The protein below binds the small molecule below.
Small molecule (SMILES): Nc1ncnc2c1ncn2[C@@H]1O[C@H](CO[P](=O)(O)O[P](=O)(O)NP(=O)(O)O)[C@@H](O)[C@H]1O

Binding-site contacts:
Ligand atom N7 contacts residue LYS152 of chain 2.B at 3.3 Å.
Ligand atom C5 contacts residue LYS152 of chain 2.B at 3.7 Å.
Ligand atom N3 contacts residue LEU42 of chain 2.B at 3.6 Å.
Ligand atom PB contacts residue BAL1 of chain 2.I at 3.2 Å.
Ligand atom O3' contacts residue GLY150 of chain 2.B at 3.1 Å (h-bond).
Ligand atom O3A contacts residue PRO1 of chain 2.G at 3.5 Å.
Ligand atom N6 contacts residue LEU187 of chain 2.B at 2.5 Å (h-bond).
Ligand atom O4' contacts residue HIS39 of chain 2.B at 3.6 Å.
Ligand atom O3A contacts residue BAL1 of chain 2.I at 3.0 Å (h-bond).
Ligand atom O2B contacts residue ASP153 of chain 2.B at 3.2 Å (salt-bridge).
Ligand atom O2' contacts residue ASP153 of chain 2.B at 2.7 Å (salt-bridge).
Ligand atom O1G contacts residue SER189 of chain 2.B at 3.6 Å.
Ligand atom O1B contacts residue ARG190 of chain 2.B at 3.2 Å (salt-bridge).
Ligand atom O2G contacts residue TYR73 of chain 2.B at 3.3 Å (h-bond).
Ligand atom O1G contacts residue SER188 of chain 2.B at 2.8 Å (h-bond).
Ligand atom O2A contacts residue HIS39 of chain 2.B at 2.9 Å (h-bond).
Ligand atom O4' contacts residue LEU42 of chain 2.B at 3.5 Å.
Ligand atom N7 contacts residue LEU187 of chain 2.B at 3.6 Å (h-bond).
Ligand atom O2G contacts residue SER189 of chain 2.B at 3.4 Å.
Ligand atom O1A contacts residue PRO1 of chain 2.G at 3.0 Å.
Ligand atom O3G contacts residue SER188 of chain 2.B at 3.6 Å.
Ligand atom N1 contacts residue GLN179 of chain 2.B at 2.9 Å (h-bond).
Ligand atom PG contacts residue SER189 of chain 2.B at 3.4 Å.
Ligand atom N7 contacts residue HIS36 of chain 2.B at 3.4 Å.
Ligand atom O3G contacts residue HIS39 of chain 2.B at 3.5 Å.
Ligand atom C2' contacts residue ASP153 of chain 2.B at 3.5 Å.
Ligand atom O3' contacts residue LEU149 of chain 2.B at 3.6 Å.
Ligand atom C5' contacts residue PRO1 of chain 2.G at 3.6 Å (hydrophobic).
Ligand atom O2B contacts residue BAL1 of chain 2.I at 2.5 Å (h-bond).
Ligand atom C2 contacts residue PRO177 of chain 2.B at 3.5 Å (hydrophobic).
Ligand atom N1 contacts residue THR178 of chain 2.B at 3.5 Å.
Ligand atom O2' contacts residue GLY150 of chain 2.B at 3.5 Å (h-bond).
Ligand atom O1A contacts residue MSE32 of chain 2.B at 3.0 Å (h-bond).
Ligand atom O3G contacts residue HIS36 of chain 2.B at 2.7 Å (h-bond).
Ligand atom O3G contacts residue SER189 of chain 2.B at 2.7 Å (h-bond).
Ligand atom N1 contacts residue GLY38 of chain 2.B at 3.6 Å.
Ligand atom O1B contacts residue BAL1 of chain 2.I at 3.0 Å (h-bond).
Ligand atom O1G contacts residue LYS152 of chain 2.B at 2.5 Å (salt-bridge).
Ligand atom C5' contacts residue PRO30 of chain 2.B at 3.5 Å (hydrophobic).
Ligand atom N6 contacts residue GLN179 of chain 2.B at 3.3 Å (h-bond).

Sequence of chain 2.B:
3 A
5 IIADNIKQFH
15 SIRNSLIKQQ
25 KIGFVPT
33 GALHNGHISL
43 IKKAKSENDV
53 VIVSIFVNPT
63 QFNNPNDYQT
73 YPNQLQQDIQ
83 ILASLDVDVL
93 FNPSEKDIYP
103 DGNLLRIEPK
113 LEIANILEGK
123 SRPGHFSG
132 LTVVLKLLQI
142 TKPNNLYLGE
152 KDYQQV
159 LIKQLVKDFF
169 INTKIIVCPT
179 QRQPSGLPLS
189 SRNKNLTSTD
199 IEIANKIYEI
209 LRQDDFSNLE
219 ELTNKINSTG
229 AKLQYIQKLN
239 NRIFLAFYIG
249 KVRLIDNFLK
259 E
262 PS